Binding-site contacts:
Ligand atom O1G contacts residue THR36 of chain 1.H at 2.9 Å (h-bond).
Ligand atom O4' contacts residue LYS117 of chain 1.H at 3.0 Å (salt-bridge).
Ligand atom O2B contacts residue LYS17 of chain 1.H at 3.6 Å.
Ligand atom C8 contacts residue GLY16 of chain 1.H at 3.6 Å.
Ligand atom C5' contacts residue ALA14 of chain 1.H at 3.5 Å (hydrophobic).
Ligand atom C3B contacts residue MG1 of chain 1.MA at 3.5 Å.
Ligand atom O2A contacts residue THR18 of chain 1.H at 3.4 Å (h-bond).
Ligand atom N7 contacts residue CYS19 of chain 1.H at 3.5 Å.
Ligand atom C6 contacts residue ASP119 of chain 1.H at 3.6 Å.
Ligand atom O2G contacts residue LYS17 of chain 1.H at 2.5 Å (salt-bridge).
Ligand atom C8 contacts residue CYS19 of chain 1.H at 3.4 Å (hydrophobic).
Ligand atom O2G contacts residue GLY61 of chain 1.H at 2.8 Å (h-bond).
Ligand atom O6 contacts residue SER159 of chain 1.H at 3.5 Å (h-bond).
Ligand atom PB contacts residue LYS17 of chain 1.H at 3.4 Å.
Ligand atom C3B contacts residue ALA14 of chain 1.H at 3.4 Å (hydrophobic).
Ligand atom O2B contacts residue THR18 of chain 1.H at 3.0 Å (h-bond).
Ligand atom N1 contacts residue ASP119 of chain 1.H at 2.9 Å (salt-bridge).
Ligand atom N2 contacts residue GLN18 of chain 1.M at 3.0 Å (h-bond).
Ligand atom O1A contacts residue TYR33 of chain 1.H at 3.5 Å.
Ligand atom PB contacts residue GLY16 of chain 1.H at 3.6 Å.
Ligand atom PB contacts residue MG1 of chain 1.MA at 3.2 Å.
Ligand atom O1G contacts residue MG1 of chain 1.MA at 1.9 Å.
Ligand atom PG contacts residue MG1 of chain 1.MA at 3.2 Å.
Ligand atom O6 contacts residue ASP119 of chain 1.H at 3.4 Å (salt-bridge).
Ligand atom O2A contacts residue CYS19 of chain 1.H at 2.9 Å (h-bond).
Ligand atom O6 contacts residue LEU161 of chain 1.H at 3.5 Å (h-bond).
Ligand atom O6 contacts residue LYS117 of chain 1.H at 3.6 Å.
Ligand atom O6 contacts residue ALA160 of chain 1.H at 3.0 Å (h-bond).
Ligand atom O1B contacts residue LYS17 of chain 1.H at 2.8 Å (salt-bridge).
Ligand atom O1B contacts residue GLY16 of chain 1.H at 3.0 Å (h-bond).
Ligand atom N2 contacts residue LEU120 of chain 1.H at 3.3 Å.
Ligand atom O3A contacts residue LYS17 of chain 1.H at 3.5 Å (salt-bridge).
Ligand atom O2B contacts residue MG1 of chain 1.MA at 1.9 Å.
Ligand atom O3G contacts residue PRO35 of chain 1.H at 3.3 Å.
Ligand atom N2 contacts residue ASP119 of chain 1.H at 3.1 Å (salt-bridge).
Ligand atom O2' contacts residue PHE29 of chain 1.H at 3.6 Å.
Ligand atom O3A contacts residue GLY16 of chain 1.H at 2.9 Å (h-bond).
Ligand atom O2A contacts residue GLY16 of chain 1.H at 3.3 Å.
Ligand atom O3' contacts residue TYR33 of chain 1.H at 3.4 Å.
Ligand atom O1B contacts residue VAL15 of chain 1.H at 3.4 Å (h-bond).

This protein binds this small molecule.
Small molecule (SMILES): Nc1nc2c(ncn2[C@@H]2O[C@H](CO[P](=O)(O)O[P](=O)(O)CP(=O)(O)O)[C@@H](O)[C@H]2O)c(=O)[nH]1

Sequence of chain 1.H:
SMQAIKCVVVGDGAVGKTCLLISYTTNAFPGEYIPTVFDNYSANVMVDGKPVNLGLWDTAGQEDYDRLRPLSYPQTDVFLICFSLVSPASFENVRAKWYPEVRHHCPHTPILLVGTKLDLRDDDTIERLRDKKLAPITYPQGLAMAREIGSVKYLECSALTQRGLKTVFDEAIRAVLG

Sequence of chain 1.M:
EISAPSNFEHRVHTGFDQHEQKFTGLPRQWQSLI